Sequence of chain 1.B:
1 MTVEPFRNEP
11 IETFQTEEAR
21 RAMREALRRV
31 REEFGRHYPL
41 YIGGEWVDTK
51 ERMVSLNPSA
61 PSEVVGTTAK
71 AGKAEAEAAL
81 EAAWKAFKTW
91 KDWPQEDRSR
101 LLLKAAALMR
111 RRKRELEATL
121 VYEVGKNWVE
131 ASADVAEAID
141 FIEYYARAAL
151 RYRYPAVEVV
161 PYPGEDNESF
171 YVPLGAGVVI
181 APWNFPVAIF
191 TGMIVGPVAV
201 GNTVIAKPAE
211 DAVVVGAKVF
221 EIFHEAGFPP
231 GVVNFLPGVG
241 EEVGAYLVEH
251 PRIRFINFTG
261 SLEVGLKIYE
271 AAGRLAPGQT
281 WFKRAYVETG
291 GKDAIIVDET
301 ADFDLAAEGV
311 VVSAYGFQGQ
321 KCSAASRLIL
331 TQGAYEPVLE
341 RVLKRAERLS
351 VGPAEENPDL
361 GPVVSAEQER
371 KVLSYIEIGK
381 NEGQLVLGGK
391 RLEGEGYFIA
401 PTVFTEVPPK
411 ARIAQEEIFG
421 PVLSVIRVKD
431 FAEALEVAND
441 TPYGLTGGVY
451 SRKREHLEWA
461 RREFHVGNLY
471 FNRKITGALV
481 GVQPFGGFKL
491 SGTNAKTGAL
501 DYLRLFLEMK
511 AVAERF

Binding-site contacts:
Ligand atom O contacts residue LYS321 of chain 1.B at 4.2 Å.
Ligand atom CB contacts residue PHE485 of chain 1.B at 3.7 Å (hydrophobic).
Ligand atom OE1 contacts residue CYS322 of chain 1.B at 2.8 Å (h-bond).
Ligand atom C contacts residue PHE485 of chain 1.B at 4.2 Å (hydrophobic).
Ligand atom OXT contacts residue PHE485 of chain 1.B at 3.5 Å.
Ligand atom CD contacts residue CYS322 of chain 1.B at 3.8 Å (hydrophobic).
Ligand atom C contacts residue ALA478 of chain 1.B at 3.7 Å (hydrophobic).
Ligand atom OE1 contacts residue ASN184 of chain 1.B at 3.0 Å (h-bond).
Ligand atom O contacts residue SER323 of chain 1.B at 2.7 Å (h-bond).
Ligand atom CG contacts residue PHE185 of chain 1.B at 3.5 Å (hydrophobic).
Ligand atom C contacts residue GLY477 of chain 1.B at 3.4 Å.
Ligand atom CB contacts residue PHE185 of chain 1.B at 3.9 Å (hydrophobic).
Ligand atom OXT contacts residue ALA478 of chain 1.B at 3.0 Å (h-bond).
Ligand atom CB contacts residue SER323 of chain 1.B at 3.6 Å.
Ligand atom CA contacts residue PHE485 of chain 1.B at 4.1 Å (hydrophobic).
Ligand atom CD contacts residue PHE185 of chain 1.B at 3.6 Å (hydrophobic).
Ligand atom CG contacts residue PHE485 of chain 1.B at 4.0 Å (hydrophobic).
Ligand atom CA contacts residue PHE185 of chain 1.B at 4.2 Å (hydrophobic).
Ligand atom C contacts residue THR476 of chain 1.B at 4.3 Å.
Ligand atom C contacts residue SER323 of chain 1.B at 3.2 Å.
Ligand atom OE2 contacts residue THR259 of chain 1.B at 4.3 Å.
Ligand atom O contacts residue THR476 of chain 1.B at 3.7 Å.
Ligand atom OE1 contacts residue SER323 of chain 1.B at 4.2 Å.
Ligand atom N contacts residue PHE485 of chain 1.B at 3.7 Å.
Ligand atom OXT contacts residue GLY477 of chain 1.B at 3.3 Å (h-bond).
Ligand atom O contacts residue ALA478 of chain 1.B at 4.2 Å.
Ligand atom OE2 contacts residue ASN184 of chain 1.B at 4.1 Å.
Ligand atom OE2 contacts residue CYS322 of chain 1.B at 3.4 Å (h-bond).
Ligand atom CD contacts residue GLU288 of chain 1.B at 4.0 Å.
Ligand atom OE1 contacts residue PHE185 of chain 1.B at 3.3 Å.
Ligand atom CD contacts residue ASN184 of chain 1.B at 3.8 Å.
Ligand atom CG contacts residue ILE189 of chain 1.B at 3.7 Å (hydrophobic).
Ligand atom OE2 contacts residue ILE189 of chain 1.B at 3.5 Å.
Ligand atom OE1 contacts residue LYS321 of chain 1.B at 3.6 Å.
Ligand atom CD contacts residue ILE189 of chain 1.B at 3.9 Å (hydrophobic).
Ligand atom OXT contacts residue SER323 of chain 1.B at 3.8 Å.
Ligand atom CA contacts residue SER323 of chain 1.B at 4.0 Å.
Ligand atom O contacts residue GLY477 of chain 1.B at 2.8 Å (h-bond).
Ligand atom OE2 contacts residue GLU288 of chain 1.B at 3.0 Å (salt-bridge).
Ligand atom OXT contacts residue THR476 of chain 1.B at 4.0 Å.

This small molecule binds to this protein.
Small molecule (SMILES): N[C@@H](CCC(=O)O)C(=O)O